Sequence of chain 1.F:
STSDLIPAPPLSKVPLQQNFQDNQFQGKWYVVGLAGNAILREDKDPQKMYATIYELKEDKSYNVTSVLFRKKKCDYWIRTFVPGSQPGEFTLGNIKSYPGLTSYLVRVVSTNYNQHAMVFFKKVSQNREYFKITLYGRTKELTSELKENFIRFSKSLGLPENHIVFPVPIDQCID

This protein binds this small molecule.
Small molecule (SMILES): O=C(NCCCN(CCCCN(CCCNC(=O)c1cccc(=O)n1O)C(=O)c1cccc(=O)n1O)C(=O)c1cccc(=O)n1O)c1cccc(=O)n1O

Binding-site contacts:
Ligand atom N27 contacts residue SM1 of chain 1.GA at 3.2 Å (h-bond).
Ligand atom N45 contacts residue TRP81 of chain 1.F at 3.5 Å.
Ligand atom O47 contacts residue SM1 of chain 1.GA at 2.5 Å (h-bond).
Ligand atom C25 contacts residue LYS127 of chain 1.F at 3.5 Å.
Ligand atom O8 contacts residue ALA42 of chain 1.F at 3.6 Å.
Ligand atom O10 contacts residue SM1 of chain 1.GA at 1.9 Å (h-bond).
Ligand atom O47 contacts residue TRP81 of chain 1.F at 3.6 Å.
Ligand atom C41 contacts residue TRP81 of chain 1.F at 3.3 Å (hydrophobic).
Ligand atom C43 contacts residue LYS127 of chain 1.F at 3.5 Å.
Ligand atom O51 contacts residue SM1 of chain 1.GA at 2.5 Å (h-bond).
Ligand atom O46 contacts residue SM1 of chain 1.GA at 2.6 Å (h-bond).
Ligand atom O9 contacts residue TYR108 of chain 1.F at 2.6 Å (h-bond).
Ligand atom C39 contacts residue TYR54 of chain 1.F at 3.6 Å (hydrophobic).
Ligand atom O51 contacts residue LYS127 of chain 1.F at 3.2 Å (salt-bridge).
Ligand atom C36 contacts residue LYS136 of chain 1.F at 3.4 Å.
Ligand atom C44 contacts residue SM1 of chain 1.GA at 3.2 Å.
Ligand atom C36 contacts residue SM1 of chain 1.GA at 3.2 Å.
Ligand atom C38 contacts residue SER70 of chain 1.F at 3.5 Å.
Ligand atom O47 contacts residue LYS136 of chain 1.F at 3.2 Å (salt-bridge).
Ligand atom C44 contacts residue TRP81 of chain 1.F at 3.6 Å (hydrophobic).
Ligand atom O50 contacts residue SM1 of chain 1.GA at 2.1 Å (h-bond).
Ligand atom C4 contacts residue SM1 of chain 1.GA at 3.0 Å.
Ligand atom N45 contacts residue SM1 of chain 1.GA at 3.1 Å (h-bond).
Ligand atom C40 contacts residue TRP81 of chain 1.F at 3.4 Å (hydrophobic).
Ligand atom N3 contacts residue SM1 of chain 1.GA at 2.9 Å (h-bond).
Ligand atom C33 contacts residue TRP81 of chain 1.F at 3.6 Å (hydrophobic).
Ligand atom C26 contacts residue LYS127 of chain 1.F at 3.5 Å.
Ligand atom O49 contacts residue LYS127 of chain 1.F at 3.0 Å (salt-bridge).
Ligand atom O10 contacts residue LYS136 of chain 1.F at 3.6 Å (salt-bridge).
Ligand atom O51 contacts residue TYR108 of chain 1.F at 3.4 Å.
Ligand atom O49 contacts residue SM1 of chain 1.GA at 2.5 Å (h-bond).
Ligand atom O9 contacts residue SM1 of chain 1.GA at 2.4 Å (h-bond).
Ligand atom C44 contacts residue LYS127 of chain 1.F at 3.4 Å.
Ligand atom O48 contacts residue SM1 of chain 1.GA at 2.3 Å (h-bond).
Ligand atom C26 contacts residue SM1 of chain 1.GA at 3.2 Å.
Ligand atom C42 contacts residue TRP81 of chain 1.F at 3.5 Å (hydrophobic).
Ligand atom C4 contacts residue TYR108 of chain 1.F at 3.6 Å (hydrophobic).
Ligand atom C37 contacts residue TRP81 of chain 1.F at 3.6 Å (hydrophobic).
Ligand atom N32 contacts residue TRP81 of chain 1.F at 3.6 Å.
Ligand atom N35 contacts residue SM1 of chain 1.GA at 3.3 Å (h-bond).